Sequence of chain 3.A:
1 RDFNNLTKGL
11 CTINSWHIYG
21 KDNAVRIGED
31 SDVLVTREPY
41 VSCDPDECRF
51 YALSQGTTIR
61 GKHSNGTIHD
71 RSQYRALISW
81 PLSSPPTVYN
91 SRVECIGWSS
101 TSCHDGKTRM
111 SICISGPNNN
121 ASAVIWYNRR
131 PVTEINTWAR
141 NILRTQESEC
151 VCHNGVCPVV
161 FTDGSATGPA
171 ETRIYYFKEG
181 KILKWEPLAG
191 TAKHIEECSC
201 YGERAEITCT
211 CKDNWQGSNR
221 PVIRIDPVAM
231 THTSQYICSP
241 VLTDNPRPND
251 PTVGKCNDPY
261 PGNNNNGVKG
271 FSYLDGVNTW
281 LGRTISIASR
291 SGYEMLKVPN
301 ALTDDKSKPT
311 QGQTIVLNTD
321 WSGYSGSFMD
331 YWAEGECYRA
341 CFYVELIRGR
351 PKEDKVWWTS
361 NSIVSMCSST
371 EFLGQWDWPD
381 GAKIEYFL

This protein binds this small molecule.
Small molecule (SMILES): CCC(CC)[C@H](NC(C)=O)[C@@H]1[C@H](O)[C@@H](C(=O)O)C[C@H]1NC(=N)N

Binding-site contacts:
Ligand atom C1 contacts residue TYR324 of chain 3.A at 3.2 Å (hydrophobic).
Ligand atom O8 contacts residue ARG37 of chain 3.A at 2.8 Å (salt-bridge).
Ligand atom C38 contacts residue GLU196 of chain 3.A at 3.7 Å.
Ligand atom C26 contacts residue GLU38 of chain 3.A at 3.6 Å.
Ligand atom C26 contacts residue TRP98 of chain 3.A at 3.8 Å (hydrophobic).
Ligand atom O14 contacts residue ARG71 of chain 3.A at 2.9 Å (salt-bridge).
Ligand atom N27 contacts residue LEU53 of chain 3.A at 3.6 Å.
Ligand atom C6 contacts residue ARG37 of chain 3.A at 3.7 Å.
Ligand atom O9 contacts residue ASP70 of chain 3.A at 3.0 Å (salt-bridge).
Ligand atom O7 contacts residue TYR324 of chain 3.A at 3.3 Å (h-bond).
Ligand atom C1 contacts residue GLU38 of chain 3.A at 3.3 Å.
Ligand atom N30 contacts residue GLU38 of chain 3.A at 3.6 Å (salt-bridge).
Ligand atom O8 contacts residue TYR324 of chain 3.A at 3.3 Å (h-bond).
Ligand atom C15 contacts residue TRP98 of chain 3.A at 3.7 Å (hydrophobic).
Ligand atom N27 contacts residue GLU147 of chain 3.A at 3.0 Å (salt-bridge).
Ligand atom N27 contacts residue TRP98 of chain 3.A at 2.8 Å (h-bond).
Ligand atom N30 contacts residue ASP70 of chain 3.A at 3.1 Å (salt-bridge).
Ligand atom O7 contacts residue ARG290 of chain 3.A at 2.9 Å (salt-bridge).
Ligand atom N27 contacts residue GLU38 of chain 3.A at 3.8 Å.
Ligand atom O8 contacts residue ARG290 of chain 3.A at 2.8 Å (salt-bridge).
Ligand atom O14 contacts residue ASP70 of chain 3.A at 3.8 Å.
Ligand atom C3 contacts residue TYR324 of chain 3.A at 3.7 Å (hydrophobic).
Ligand atom C39 contacts residue ILE142 of chain 3.A at 3.8 Å (hydrophobic).
Ligand atom C1 contacts residue ASP70 of chain 3.A at 3.4 Å.
Ligand atom C4 contacts residue TYR324 of chain 3.A at 3.7 Å (hydrophobic).
Ligand atom C2 contacts residue ASP70 of chain 3.A at 3.3 Å.
Ligand atom C4 contacts residue ASP70 of chain 3.A at 3.8 Å.
Ligand atom C39 contacts residue ARG71 of chain 3.A at 3.8 Å.
Ligand atom C1 contacts residue ARG37 of chain 3.A at 3.8 Å.
Ligand atom C5 contacts residue TYR324 of chain 3.A at 3.5 Å (hydrophobic).
Ligand atom N30 contacts residue TRP98 of chain 3.A at 3.9 Å.
Ligand atom C38 contacts residue LYS212 of chain 3.A at 3.7 Å.
Ligand atom C5 contacts residue ASP70 of chain 3.A at 3.7 Å.
Ligand atom C3 contacts residue GLU197 of chain 3.A at 3.8 Å.
Ligand atom N30 contacts residue ARG75 of chain 3.A at 3.6 Å (salt-bridge).
Ligand atom C36 contacts residue ARG144 of chain 3.A at 3.9 Å.
Ligand atom C6 contacts residue TYR324 of chain 3.A at 3.1 Å (hydrophobic).
Ligand atom C37 contacts residue GLU197 of chain 3.A at 3.6 Å.
Ligand atom C6 contacts residue ARG290 of chain 3.A at 3.6 Å.
Ligand atom N25 contacts residue GLU38 of chain 3.A at 3.8 Å.